Sequence of chain 1.D:
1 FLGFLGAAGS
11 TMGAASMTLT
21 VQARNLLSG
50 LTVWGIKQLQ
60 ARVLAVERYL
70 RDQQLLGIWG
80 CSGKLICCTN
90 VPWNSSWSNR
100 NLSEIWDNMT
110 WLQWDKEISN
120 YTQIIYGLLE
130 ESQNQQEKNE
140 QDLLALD

Sequence of chain 1.C:
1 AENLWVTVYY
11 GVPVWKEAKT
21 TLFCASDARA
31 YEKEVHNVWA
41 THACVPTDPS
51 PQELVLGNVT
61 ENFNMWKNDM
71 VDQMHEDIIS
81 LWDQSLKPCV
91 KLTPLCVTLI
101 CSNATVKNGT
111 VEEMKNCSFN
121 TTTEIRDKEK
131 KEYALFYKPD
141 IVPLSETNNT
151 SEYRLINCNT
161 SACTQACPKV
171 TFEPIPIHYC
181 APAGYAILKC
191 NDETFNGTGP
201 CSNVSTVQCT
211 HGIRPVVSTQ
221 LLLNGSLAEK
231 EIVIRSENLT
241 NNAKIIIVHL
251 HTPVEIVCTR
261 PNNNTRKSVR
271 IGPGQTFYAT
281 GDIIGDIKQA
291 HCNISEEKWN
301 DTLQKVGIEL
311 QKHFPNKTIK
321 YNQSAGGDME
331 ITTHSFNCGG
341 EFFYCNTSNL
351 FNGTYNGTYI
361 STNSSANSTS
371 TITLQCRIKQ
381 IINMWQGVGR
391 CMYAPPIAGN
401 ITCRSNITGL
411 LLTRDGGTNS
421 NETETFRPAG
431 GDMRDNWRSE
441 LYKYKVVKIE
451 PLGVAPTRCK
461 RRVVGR

This small molecule binds to this protein.
Small molecule (SMILES): CC(=O)N[C@@H]1[C@@H](O)[C@H](O)[C@@H](CO)O[C@H]1O

Binding-site contacts:
Ligand atom N2 contacts residue GLY9 of chain 1.D at 3.8 Å.
Ligand atom O5 contacts residue ASN58 of chain 1.C at 2.3 Å (h-bond).
Ligand atom C8 contacts residue LEU56 of chain 1.C at 3.6 Å (hydrophobic).
Ligand atom C7 contacts residue ASN58 of chain 1.C at 3.9 Å.
Ligand atom C3 contacts residue ASN58 of chain 1.C at 3.8 Å.
Ligand atom C2 contacts residue ASN58 of chain 1.C at 2.5 Å.
Ligand atom O7 contacts residue GLY9 of chain 1.D at 3.3 Å (h-bond).
Ligand atom C7 contacts residue SER10 of chain 1.D at 3.9 Å.
Ligand atom C1 contacts residue ASN58 of chain 1.C at 1.4 Å.
Ligand atom C5 contacts residue ASN58 of chain 1.C at 3.6 Å.
Ligand atom N2 contacts residue ASN58 of chain 1.C at 3.0 Å (h-bond).
Ligand atom O5 contacts residue GLY9 of chain 1.D at 4.4 Å.
Ligand atom C4 contacts residue ASN58 of chain 1.C at 4.2 Å.
Ligand atom C8 contacts residue SER10 of chain 1.D at 4.4 Å.
Ligand atom O7 contacts residue SER10 of chain 1.D at 2.8 Å (h-bond).
Ligand atom O7 contacts residue ASN58 of chain 1.C at 4.2 Å.
Ligand atom C2 contacts residue GLY9 of chain 1.D at 3.7 Å.
Ligand atom C7 contacts residue GLY9 of chain 1.D at 3.6 Å.
Ligand atom C1 contacts residue GLY9 of chain 1.D at 3.8 Å.